A protein and the small-molecule ligand that binds it are described below.
Small molecule (SMILES): O=C(O)CCC(=O)C(=O)O

Binding-site contacts:
Ligand atom C1 contacts residue HIS238 of chain 1.B at 3.8 Å.
Ligand atom C4 contacts residue PHE107 of chain 1.B at 3.8 Å (hydrophobic).
Ligand atom C5 contacts residue ARG251 of chain 1.B at 3.5 Å.
Ligand atom C2 contacts residue HIS238 of chain 1.B at 3.8 Å.
Ligand atom O2 contacts residue HIS238 of chain 1.B at 3.2 Å (h-bond).
Ligand atom C5 contacts residue TRP148 of chain 1.B at 3.9 Å (hydrophobic).
Ligand atom O4 contacts residue ARG251 of chain 1.B at 2.8 Å (salt-bridge).
Ligand atom O1 contacts residue TRP148 of chain 1.B at 3.4 Å.
Ligand atom O5 contacts residue HIS238 of chain 1.B at 3.3 Å (h-bond).
Ligand atom C3 contacts residue PHE107 of chain 1.B at 3.8 Å (hydrophobic).
Ligand atom C5 contacts residue PHE107 of chain 1.B at 3.8 Å (hydrophobic).
Ligand atom O4 contacts residue PHE107 of chain 1.B at 3.2 Å.
Ligand atom O3 contacts residue SER240 of chain 1.B at 3.6 Å.
Ligand atom O3 contacts residue LYS109 of chain 1.B at 3.7 Å.
Ligand atom O3 contacts residue THR116 of chain 1.B at 2.7 Å (h-bond).
Ligand atom O2 contacts residue FE21 of chain 1.H at 2.1 Å.
Ligand atom O1 contacts residue THR146 of chain 1.B at 3.7 Å.
Ligand atom C3 contacts residue TRP148 of chain 1.B at 3.5 Å (hydrophobic).
Ligand atom O3 contacts residue ARG251 of chain 1.B at 2.9 Å (salt-bridge).
Ligand atom O5 contacts residue PHE107 of chain 1.B at 4.1 Å.
Ligand atom C5 contacts residue LEU161 of chain 1.B at 3.6 Å (hydrophobic).
Ligand atom O1 contacts residue PHE232 of chain 1.B at 3.9 Å.
Ligand atom C3 contacts residue LEU161 of chain 1.B at 4.0 Å (hydrophobic).
Ligand atom O1 contacts residue ALA255 of chain 1.B at 3.7 Å.
Ligand atom O4 contacts residue LEU161 of chain 1.B at 3.7 Å.
Ligand atom C1 contacts residue ARG257 of chain 1.B at 3.8 Å.
Ligand atom O1 contacts residue ARG257 of chain 1.B at 3.9 Å.
Ligand atom O2 contacts residue ARG257 of chain 1.B at 3.0 Å (salt-bridge).
Ligand atom O5 contacts residue HIS119 of chain 1.B at 3.1 Å (h-bond).
Ligand atom C4 contacts residue LEU161 of chain 1.B at 3.8 Å (hydrophobic).
Ligand atom O4 contacts residue TRP148 of chain 1.B at 2.9 Å (h-bond).
Ligand atom O1 contacts residue FE21 of chain 1.H at 4.1 Å.
Ligand atom C1 contacts residue FE21 of chain 1.H at 2.9 Å.
Ligand atom O5 contacts residue FE21 of chain 1.H at 2.2 Å.
Ligand atom C1 contacts residue PHE107 of chain 1.B at 3.8 Å (hydrophobic).
Ligand atom C5 contacts residue THR116 of chain 1.B at 3.6 Å.
Ligand atom C4 contacts residue THR116 of chain 1.B at 3.9 Å.
Ligand atom C2 contacts residue PHE107 of chain 1.B at 3.6 Å (hydrophobic).
Ligand atom C2 contacts residue FE21 of chain 1.H at 2.9 Å.
Ligand atom O1 contacts residue PHE107 of chain 1.B at 3.6 Å.

Sequence of chain 1.B:
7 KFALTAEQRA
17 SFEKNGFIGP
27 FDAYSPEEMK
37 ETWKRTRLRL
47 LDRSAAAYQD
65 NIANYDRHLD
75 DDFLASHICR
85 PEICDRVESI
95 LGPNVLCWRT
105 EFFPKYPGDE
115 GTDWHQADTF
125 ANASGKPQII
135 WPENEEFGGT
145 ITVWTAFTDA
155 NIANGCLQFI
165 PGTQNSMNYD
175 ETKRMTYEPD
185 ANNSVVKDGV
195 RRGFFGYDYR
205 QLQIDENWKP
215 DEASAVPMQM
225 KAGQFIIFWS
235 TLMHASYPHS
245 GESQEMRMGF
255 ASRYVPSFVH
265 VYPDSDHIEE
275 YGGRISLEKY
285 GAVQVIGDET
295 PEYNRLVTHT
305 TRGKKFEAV